Binding-site contacts:
Ligand atom C4 contacts residue GLY213 of chain 1.B at 3.3 Å.
Ligand atom CL1 contacts residue SER211 of chain 1.B at 3.8 Å.
Ligand atom N1 contacts residue GLY215 of chain 1.B at 2.4 Å (h-bond).
Ligand atom C2 contacts residue ASP186 of chain 1.B at 3.8 Å.
Ligand atom C2 contacts residue SER187 of chain 1.B at 3.2 Å.
Ligand atom C2 contacts residue GLY215 of chain 1.B at 3.2 Å.
Ligand atom CL1 contacts residue HIS41 of chain 1.B at 3.4 Å.
Ligand atom N8 contacts residue SO41 of chain 1.D at 2.6 Å (h-bond).
Ligand atom C17 contacts residue HIS41 of chain 1.B at 3.8 Å.
Ligand atom C13 contacts residue SO41 of chain 1.D at 3.1 Å.
Ligand atom C15 contacts residue HIS41 of chain 1.B at 3.8 Å.
Ligand atom C15 contacts residue TRP212 of chain 1.B at 3.8 Å (hydrophobic).
Ligand atom O10 contacts residue TRP212 of chain 1.B at 3.5 Å.
Ligand atom C16 contacts residue SER211 of chain 1.B at 3.5 Å.
Ligand atom N11 contacts residue SER187 of chain 1.B at 3.1 Å (h-bond).
Ligand atom C7 contacts residue TRP212 of chain 1.B at 3.9 Å (hydrophobic).
Ligand atom CL1 contacts residue THR86 of chain 1.B at 3.8 Å.
Ligand atom C6 contacts residue SO41 of chain 1.D at 3.3 Å.
Ligand atom C21 contacts residue THR86 of chain 1.B at 3.5 Å.
Ligand atom C16 contacts residue TRP212 of chain 1.B at 3.9 Å (hydrophobic).
Ligand atom N11 contacts residue GLY215 of chain 1.B at 3.4 Å (h-bond).
Ligand atom C12 contacts residue CYS188 of chain 1.B at 3.6 Å (hydrophobic).
Ligand atom N3 contacts residue CYS188 of chain 1.B at 3.6 Å.
Ligand atom C9 contacts residue SO41 of chain 1.D at 3.6 Å.
Ligand atom CL1 contacts residue THR87 of chain 1.B at 3.7 Å.
Ligand atom N1 contacts residue GLY213 of chain 1.B at 3.4 Å.
Ligand atom C9 contacts residue TRP212 of chain 1.B at 3.8 Å (hydrophobic).
Ligand atom N11 contacts residue CYS216 of chain 1.B at 3.5 Å.
Ligand atom N11 contacts residue ASP186 of chain 1.B at 2.4 Å (salt-bridge).
Ligand atom CL1 contacts residue ASP90 of chain 1.B at 3.2 Å.
Ligand atom C2 contacts residue CYS216 of chain 1.B at 3.8 Å (hydrophobic).
Ligand atom C7 contacts residue GLY213 of chain 1.B at 3.4 Å.
Ligand atom C16 contacts residue SER192 of chain 1.B at 3.2 Å.
Ligand atom C15 contacts residue SER211 of chain 1.B at 3.6 Å.
Ligand atom C4 contacts residue TRP212 of chain 1.B at 3.6 Å (hydrophobic).
Ligand atom N3 contacts residue SER187 of chain 1.B at 3.0 Å (h-bond).
Ligand atom O10 contacts residue GLY213 of chain 1.B at 3.7 Å.
Ligand atom C5 contacts residue TRP212 of chain 1.B at 3.8 Å (hydrophobic).
Ligand atom C12 contacts residue VAL210 of chain 1.B at 3.8 Å (hydrophobic).
Ligand atom C4 contacts residue GLY215 of chain 1.B at 3.4 Å.

Sequence of chain 1.B:
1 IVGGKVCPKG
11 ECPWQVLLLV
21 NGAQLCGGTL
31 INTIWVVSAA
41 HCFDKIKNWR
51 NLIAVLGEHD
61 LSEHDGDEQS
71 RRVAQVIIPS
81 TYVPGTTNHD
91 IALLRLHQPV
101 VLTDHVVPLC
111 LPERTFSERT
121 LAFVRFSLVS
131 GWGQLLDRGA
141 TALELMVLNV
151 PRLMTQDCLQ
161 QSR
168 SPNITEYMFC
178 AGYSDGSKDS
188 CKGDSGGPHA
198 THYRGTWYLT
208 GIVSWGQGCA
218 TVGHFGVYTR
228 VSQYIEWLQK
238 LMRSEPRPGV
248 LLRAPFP

A protein and the small-molecule ligand that binds it are described below.
Small molecule (SMILES): Nc1nc2ccc(NC(=O)Cc3cccc(Cl)c3)cc2[nH]1